Binding-site contacts:
Ligand atom C06 contacts residue ILE189 of chain 1.A at 3.6 Å (hydrophobic).
Ligand atom C07 contacts residue VAL81 of chain 1.A at 3.7 Å (hydrophobic).
Ligand atom O01 contacts residue ASP190 of chain 1.A at 2.9 Å (salt-bridge).
Ligand atom C11 contacts residue LEU60 of chain 1.A at 3.9 Å (hydrophobic).
Ligand atom C15 contacts residue LEU60 of chain 1.A at 3.2 Å (hydrophobic).
Ligand atom C14 contacts residue LEU60 of chain 1.A at 3.3 Å (hydrophobic).
Ligand atom O03 contacts residue ASP190 of chain 1.A at 3.3 Å.
Ligand atom C02 contacts residue ASP190 of chain 1.A at 3.3 Å.
Ligand atom O01 contacts residue PHE128 of chain 1.A at 3.3 Å.
Ligand atom C13 contacts residue HIS175 of chain 1.A at 3.9 Å.
Ligand atom C17 contacts residue HIS175 of chain 1.A at 3.5 Å.
Ligand atom C14 contacts residue HIS175 of chain 1.A at 3.9 Å.
Ligand atom C04 contacts residue ILE189 of chain 1.A at 3.8 Å (hydrophobic).
Ligand atom C12 contacts residue LEU60 of chain 1.A at 3.8 Å (hydrophobic).
Ligand atom C21 contacts residue VAL68 of chain 1.A at 3.8 Å (hydrophobic).
Ligand atom C18 contacts residue HIS175 of chain 1.A at 3.6 Å.
Ligand atom C02 contacts residue LYS83 of chain 1.A at 3.7 Å.
Ligand atom C19 contacts residue MET178 of chain 1.A at 3.6 Å (hydrophobic).
Ligand atom N10 contacts residue MET178 of chain 1.A at 3.7 Å.
Ligand atom S20 contacts residue ASN133 of chain 1.A at 3.6 Å.
Ligand atom C13 contacts residue LEU60 of chain 1.A at 4.0 Å (hydrophobic).
Ligand atom C12 contacts residue MET178 of chain 1.A at 3.9 Å (hydrophobic).
Ligand atom N08 contacts residue VAL81 of chain 1.A at 3.8 Å.
Ligand atom C19 contacts residue ASN133 of chain 1.A at 3.4 Å.
Ligand atom CL1 contacts residue GLY61 of chain 1.A at 3.5 Å.
Ligand atom C05 contacts residue ILE189 of chain 1.A at 3.6 Å (hydrophobic).
Ligand atom S20 contacts residue MET178 of chain 1.A at 3.9 Å.
Ligand atom C12 contacts residue HIS175 of chain 1.A at 3.9 Å.
Ligand atom CL1 contacts residue LEU60 of chain 1.A at 3.5 Å.
Ligand atom C15 contacts residue HIS175 of chain 1.A at 3.6 Å.
Ligand atom O03 contacts residue LYS83 of chain 1.A at 2.7 Å (salt-bridge).
Ligand atom O23 contacts residue VAL68 of chain 1.A at 3.5 Å.
Ligand atom C17 contacts residue GLY61 of chain 1.A at 3.5 Å.
Ligand atom C17 contacts residue LEU60 of chain 1.A at 3.7 Å (hydrophobic).
Ligand atom C02 contacts residue PHE128 of chain 1.A at 3.7 Å (hydrophobic).
Ligand atom C15 contacts residue GLY61 of chain 1.A at 3.7 Å.
Ligand atom C11 contacts residue MET178 of chain 1.A at 3.5 Å (hydrophobic).
Ligand atom C22 contacts residue ILE189 of chain 1.A at 3.7 Å (hydrophobic).
Ligand atom C05 contacts residue PHE128 of chain 1.A at 3.6 Å (hydrophobic).
Ligand atom C21 contacts residue ILE189 of chain 1.A at 3.7 Å (hydrophobic).

Sequence of chain 1.A:
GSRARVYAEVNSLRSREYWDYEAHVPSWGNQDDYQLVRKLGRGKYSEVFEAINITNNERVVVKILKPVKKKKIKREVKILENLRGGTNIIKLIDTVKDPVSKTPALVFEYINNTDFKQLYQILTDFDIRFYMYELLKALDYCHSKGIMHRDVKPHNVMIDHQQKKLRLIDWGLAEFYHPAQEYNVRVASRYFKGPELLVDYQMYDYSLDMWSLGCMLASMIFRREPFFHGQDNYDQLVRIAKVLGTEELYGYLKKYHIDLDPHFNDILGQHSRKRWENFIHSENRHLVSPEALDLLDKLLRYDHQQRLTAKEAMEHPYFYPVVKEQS

A protein and the small-molecule ligand that binds it are described below.
Small molecule (SMILES): O=C(O)c1ccc(Nc2nc(-c3ccc(Cl)cc3)cs2)cc1O